Binding-site contacts:
Ligand atom C17 contacts residue GLN426 of chain 1.B at 2.6 Å.
Ligand atom C21 contacts residue GLN426 of chain 1.B at 3.0 Å.
Ligand atom C16 contacts residue THR458 of chain 1.B at 4.4 Å.
Ligand atom C19 contacts residue ARG429 of chain 1.B at 2.5 Å.
Ligand atom C1 contacts residue ATP1 of chain 1.L at 3.4 Å.
Ligand atom C21 contacts residue VAL276 of chain 1.E at 3.6 Å (hydrophobic).
Ligand atom C2 contacts residue ATP1 of chain 1.L at 3.5 Å.
Ligand atom C5 contacts residue ATP1 of chain 1.L at 3.1 Å.
Ligand atom O3 contacts residue ATP1 of chain 1.L at 4.0 Å.
Ligand atom S1 contacts residue ATP1 of chain 1.L at 3.2 Å (h-bond).
Ligand atom C6 contacts residue GLY403 of chain 1.E at 3.5 Å.
Ligand atom C18 contacts residue GLY275 of chain 1.E at 4.2 Å.
Ligand atom C17 contacts residue ARG429 of chain 1.B at 2.6 Å.
Ligand atom O2 contacts residue ARG429 of chain 1.B at 4.0 Å.
Ligand atom C7 contacts residue PRO402 of chain 1.E at 4.0 Å (hydrophobic).
Ligand atom C8 contacts residue GLY403 of chain 1.E at 3.9 Å.
Ligand atom C16 contacts residue GLN426 of chain 1.B at 3.7 Å.
Ligand atom C7 contacts residue GLY403 of chain 1.E at 2.8 Å.
Ligand atom N2 contacts residue ATP1 of chain 1.L at 2.5 Å (h-bond).
Ligand atom C6 contacts residue ATP1 of chain 1.L at 4.3 Å.
Ligand atom C16 contacts residue ARG429 of chain 1.B at 2.6 Å.
Ligand atom O2 contacts residue ATP1 of chain 1.L at 2.7 Å (h-bond).
Ligand atom C16 contacts residue ATP1 of chain 1.L at 3.9 Å.
Ligand atom S1 contacts residue ARG429 of chain 1.B at 4.0 Å.
Ligand atom C21 contacts residue GLY275 of chain 1.E at 4.0 Å.
Ligand atom C18 contacts residue VAL276 of chain 1.E at 4.4 Å (hydrophobic).
Ligand atom C4 contacts residue ATP1 of chain 1.L at 2.6 Å.
Ligand atom C20 contacts residue ARG429 of chain 1.B at 2.5 Å.
Ligand atom C15 contacts residue ATP1 of chain 1.L at 4.1 Å.
Ligand atom C21 contacts residue ARG429 of chain 1.B at 3.1 Å.
Ligand atom C15 contacts residue ARG429 of chain 1.B at 2.6 Å.
Ligand atom C19 contacts residue GLN426 of chain 1.B at 4.2 Å.
Ligand atom C6 contacts residue PRO402 of chain 1.E at 4.2 Å (hydrophobic).
Ligand atom O2 contacts residue MET294 of chain 1.B at 3.8 Å.
Ligand atom C18 contacts residue ARG429 of chain 1.B at 2.6 Å.
Ligand atom C19 contacts residue GLY275 of chain 1.E at 3.9 Å.
Ligand atom C21 contacts residue MET430 of chain 1.B at 4.3 Å (hydrophobic).
Ligand atom N1 contacts residue ATP1 of chain 1.L at 3.2 Å (h-bond).
Ligand atom B1 contacts residue ATP1 of chain 1.L at 1.4 Å.
Ligand atom C18 contacts residue GLN426 of chain 1.B at 3.1 Å.

Sequence of chain 1.E:
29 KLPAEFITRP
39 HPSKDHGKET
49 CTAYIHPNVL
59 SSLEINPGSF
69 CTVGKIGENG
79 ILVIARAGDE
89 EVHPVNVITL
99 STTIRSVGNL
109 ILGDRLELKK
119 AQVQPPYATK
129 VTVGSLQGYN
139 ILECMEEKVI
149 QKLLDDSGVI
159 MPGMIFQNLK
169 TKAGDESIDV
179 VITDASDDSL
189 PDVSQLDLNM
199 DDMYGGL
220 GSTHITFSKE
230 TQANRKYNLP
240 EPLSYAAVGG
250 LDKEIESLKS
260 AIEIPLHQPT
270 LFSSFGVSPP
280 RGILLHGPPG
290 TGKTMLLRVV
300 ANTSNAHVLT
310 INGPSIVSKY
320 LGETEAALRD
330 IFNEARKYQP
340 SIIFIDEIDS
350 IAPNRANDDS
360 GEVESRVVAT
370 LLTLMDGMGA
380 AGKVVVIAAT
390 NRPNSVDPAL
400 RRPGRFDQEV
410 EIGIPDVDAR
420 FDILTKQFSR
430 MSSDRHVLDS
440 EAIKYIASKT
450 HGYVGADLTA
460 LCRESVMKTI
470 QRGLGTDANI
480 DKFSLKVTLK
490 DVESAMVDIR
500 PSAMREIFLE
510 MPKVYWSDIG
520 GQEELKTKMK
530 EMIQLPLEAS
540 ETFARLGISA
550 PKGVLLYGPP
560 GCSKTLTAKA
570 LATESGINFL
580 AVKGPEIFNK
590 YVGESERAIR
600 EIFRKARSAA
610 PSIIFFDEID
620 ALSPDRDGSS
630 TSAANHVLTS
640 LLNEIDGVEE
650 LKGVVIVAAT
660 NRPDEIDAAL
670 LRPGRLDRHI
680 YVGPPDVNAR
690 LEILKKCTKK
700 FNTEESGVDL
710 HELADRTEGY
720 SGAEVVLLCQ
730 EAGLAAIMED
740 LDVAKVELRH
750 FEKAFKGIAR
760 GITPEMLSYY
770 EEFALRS

Sequence of chain 1.B:
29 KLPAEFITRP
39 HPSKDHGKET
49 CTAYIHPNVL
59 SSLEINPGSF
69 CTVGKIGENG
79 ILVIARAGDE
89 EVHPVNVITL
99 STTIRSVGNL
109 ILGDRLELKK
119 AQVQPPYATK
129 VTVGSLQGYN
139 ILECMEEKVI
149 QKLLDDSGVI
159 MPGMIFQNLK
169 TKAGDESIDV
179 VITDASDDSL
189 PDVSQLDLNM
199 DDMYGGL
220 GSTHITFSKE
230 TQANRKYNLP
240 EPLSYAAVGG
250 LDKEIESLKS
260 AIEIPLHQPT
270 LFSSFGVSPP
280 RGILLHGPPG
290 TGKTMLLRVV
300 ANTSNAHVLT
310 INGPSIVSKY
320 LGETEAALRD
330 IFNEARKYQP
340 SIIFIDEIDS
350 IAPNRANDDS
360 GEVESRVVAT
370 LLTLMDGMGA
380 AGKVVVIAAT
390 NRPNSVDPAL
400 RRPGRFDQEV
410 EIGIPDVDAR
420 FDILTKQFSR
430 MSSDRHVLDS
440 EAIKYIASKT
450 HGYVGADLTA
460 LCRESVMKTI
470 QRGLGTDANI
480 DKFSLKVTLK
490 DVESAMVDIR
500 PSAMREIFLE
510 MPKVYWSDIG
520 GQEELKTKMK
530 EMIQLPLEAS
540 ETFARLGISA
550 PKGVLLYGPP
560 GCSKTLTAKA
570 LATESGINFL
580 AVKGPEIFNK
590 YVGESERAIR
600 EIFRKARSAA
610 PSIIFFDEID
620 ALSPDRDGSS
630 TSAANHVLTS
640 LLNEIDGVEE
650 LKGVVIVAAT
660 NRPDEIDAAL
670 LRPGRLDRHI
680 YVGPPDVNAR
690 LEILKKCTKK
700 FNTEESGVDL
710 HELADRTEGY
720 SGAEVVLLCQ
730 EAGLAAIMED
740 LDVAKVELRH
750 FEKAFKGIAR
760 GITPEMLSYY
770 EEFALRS

A small-molecule ligand and the protein it binds are described below.
Small molecule (SMILES): Cc1ccc(S(=O)(=O)N2N=Cc3ccccc3B2O)cc1